Binding-site contacts:
Ligand atom CB contacts residue ARG129 of chain 1.A at 4.2 Å.
Ligand atom CB contacts residue GLY229 of chain 1.A at 4.3 Å.
Ligand atom OE1 contacts residue GLY229 of chain 1.A at 4.2 Å.
Ligand atom OE2 contacts residue PHE230 of chain 1.A at 3.5 Å (h-bond).
Ligand atom OE1 contacts residue GLY228 of chain 1.A at 4.5 Å.
Ligand atom N contacts residue ARG129 of chain 1.A at 4.4 Å.
Ligand atom OE2 contacts residue GLY229 of chain 1.A at 4.2 Å.
Ligand atom C contacts residue GLY228 of chain 1.A at 4.4 Å.
Ligand atom OXT contacts residue GLY228 of chain 1.A at 3.9 Å.
Ligand atom OE1 contacts residue VAL227 of chain 1.A at 3.2 Å (h-bond).
Ligand atom OE1 contacts residue PHE230 of chain 1.A at 3.5 Å.
Ligand atom CD contacts residue GLY229 of chain 1.A at 4.2 Å.
Ligand atom CA contacts residue GLY228 of chain 1.A at 4.3 Å.
Ligand atom CA contacts residue ARG129 of chain 1.A at 3.8 Å.
Ligand atom CB contacts residue GLY228 of chain 1.A at 4.2 Å.
Ligand atom OE1 contacts residue LYS225 of chain 1.A at 4.5 Å.
Ligand atom C contacts residue GLY229 of chain 1.A at 3.6 Å.
Ligand atom CA contacts residue GLY229 of chain 1.A at 4.3 Å.
Ligand atom OXT contacts residue GLY229 of chain 1.A at 3.1 Å (h-bond).
Ligand atom O contacts residue GLY229 of chain 1.A at 4.2 Å.
Ligand atom OE2 contacts residue ASN231 of chain 1.A at 3.4 Å (h-bond).
Ligand atom CD contacts residue PHE230 of chain 1.A at 3.7 Å (hydrophobic).
Ligand atom OE1 contacts residue ALA224 of chain 1.A at 4.4 Å.
Ligand atom CD contacts residue ASN231 of chain 1.A at 4.4 Å.
Ligand atom CD contacts residue VAL227 of chain 1.A at 4.2 Å (hydrophobic).

This protein binds this small molecule.
Small molecule (SMILES): N[C@@H](CCC(=O)O)C(=O)O

Sequence of chain 1.A:
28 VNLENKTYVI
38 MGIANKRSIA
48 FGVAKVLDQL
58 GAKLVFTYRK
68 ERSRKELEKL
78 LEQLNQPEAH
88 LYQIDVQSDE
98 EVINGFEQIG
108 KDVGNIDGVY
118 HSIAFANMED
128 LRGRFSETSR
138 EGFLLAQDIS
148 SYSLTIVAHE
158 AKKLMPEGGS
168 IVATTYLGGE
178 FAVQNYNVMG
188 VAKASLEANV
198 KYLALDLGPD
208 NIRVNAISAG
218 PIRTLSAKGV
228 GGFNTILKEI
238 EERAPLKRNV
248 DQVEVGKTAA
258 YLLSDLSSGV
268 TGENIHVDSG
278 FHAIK